A small-molecule ligand and the protein it binds are described below.
Small molecule (SMILES): O=C(O)C(=O)/C=C/C=C/O

Binding-site contacts:
Ligand atom CAF contacts residue PHE490 of chain 1.A at 3.6 Å (hydrophobic).
Ligand atom OAJ contacts residue GLU288 of chain 1.A at 3.5 Å (salt-bridge).
Ligand atom CAA contacts residue PHE490 of chain 1.A at 4.1 Å (hydrophobic).
Ligand atom CAE contacts residue LEU194 of chain 1.A at 4.1 Å (hydrophobic).
Ligand atom OAB contacts residue TYR482 of chain 1.A at 2.8 Å (h-bond).
Ligand atom CAC contacts residue TYR482 of chain 1.A at 4.2 Å (hydrophobic).
Ligand atom CAA contacts residue TYR482 of chain 1.A at 3.8 Å (hydrophobic).
Ligand atom CAC contacts residue LEU194 of chain 1.A at 3.9 Å (hydrophobic).
Ligand atom CAF contacts residue CYS322 of chain 1.A at 3.6 Å (hydrophobic).
Ligand atom OAJ contacts residue LEU194 of chain 1.A at 3.3 Å.
Ligand atom CAG contacts residue VAL321 of chain 1.A at 4.0 Å (hydrophobic).
Ligand atom OAI contacts residue CYS322 of chain 1.A at 2.7 Å (h-bond).
Ligand atom OAD contacts residue TRP197 of chain 1.A at 3.5 Å.
Ligand atom OAJ contacts residue PHE490 of chain 1.A at 3.3 Å.
Ligand atom CAH contacts residue LEU194 of chain 1.A at 3.8 Å (hydrophobic).
Ligand atom OAB contacts residue LEU193 of chain 1.A at 4.0 Å.
Ligand atom CAA contacts residue LEU193 of chain 1.A at 3.9 Å (hydrophobic).
Ligand atom OAD contacts residue ARG484 of chain 1.A at 2.9 Å (salt-bridge).
Ligand atom CAA contacts residue ARG484 of chain 1.A at 3.4 Å.
Ligand atom CAG contacts residue LEU190 of chain 1.A at 3.8 Å (hydrophobic).
Ligand atom CAG contacts residue LEU194 of chain 1.A at 4.2 Å (hydrophobic).
Ligand atom OAI contacts residue ASP189 of chain 1.A at 2.3 Å (salt-bridge).
Ligand atom CAG contacts residue CYS322 of chain 1.A at 2.8 Å (hydrophobic).
Ligand atom CAC contacts residue PHE490 of chain 1.A at 3.5 Å (hydrophobic).
Ligand atom CAC contacts residue LEU193 of chain 1.A at 4.1 Å (hydrophobic).
Ligand atom CAF contacts residue LEU194 of chain 1.A at 3.7 Å (hydrophobic).
Ligand atom CAE contacts residue TYR482 of chain 1.A at 3.5 Å (hydrophobic).
Ligand atom CAA contacts residue ARG140 of chain 1.A at 3.5 Å.
Ligand atom OAI contacts residue LEU190 of chain 1.A at 4.3 Å.
Ligand atom CAH contacts residue CYS322 of chain 1.A at 2.3 Å (hydrophobic).
Ligand atom CAG contacts residue LEU323 of chain 1.A at 4.1 Å (hydrophobic).
Ligand atom CAH contacts residue VAL321 of chain 1.A at 4.2 Å (hydrophobic).
Ligand atom OAJ contacts residue TRP197 of chain 1.A at 3.5 Å.
Ligand atom OAD contacts residue ARG140 of chain 1.A at 2.8 Å (salt-bridge).
Ligand atom OAI contacts residue LEU194 of chain 1.A at 4.3 Å.
Ligand atom CAH contacts residue ASP189 of chain 1.A at 3.3 Å.
Ligand atom OAB contacts residue ARG484 of chain 1.A at 3.0 Å (salt-bridge).
Ligand atom OAI contacts residue VAL321 of chain 1.A at 3.3 Å.
Ligand atom CAE contacts residue PHE490 of chain 1.A at 3.4 Å (hydrophobic).
Ligand atom OAB contacts residue ARG140 of chain 1.A at 2.9 Å (salt-bridge).

Sequence of chain 1.A:
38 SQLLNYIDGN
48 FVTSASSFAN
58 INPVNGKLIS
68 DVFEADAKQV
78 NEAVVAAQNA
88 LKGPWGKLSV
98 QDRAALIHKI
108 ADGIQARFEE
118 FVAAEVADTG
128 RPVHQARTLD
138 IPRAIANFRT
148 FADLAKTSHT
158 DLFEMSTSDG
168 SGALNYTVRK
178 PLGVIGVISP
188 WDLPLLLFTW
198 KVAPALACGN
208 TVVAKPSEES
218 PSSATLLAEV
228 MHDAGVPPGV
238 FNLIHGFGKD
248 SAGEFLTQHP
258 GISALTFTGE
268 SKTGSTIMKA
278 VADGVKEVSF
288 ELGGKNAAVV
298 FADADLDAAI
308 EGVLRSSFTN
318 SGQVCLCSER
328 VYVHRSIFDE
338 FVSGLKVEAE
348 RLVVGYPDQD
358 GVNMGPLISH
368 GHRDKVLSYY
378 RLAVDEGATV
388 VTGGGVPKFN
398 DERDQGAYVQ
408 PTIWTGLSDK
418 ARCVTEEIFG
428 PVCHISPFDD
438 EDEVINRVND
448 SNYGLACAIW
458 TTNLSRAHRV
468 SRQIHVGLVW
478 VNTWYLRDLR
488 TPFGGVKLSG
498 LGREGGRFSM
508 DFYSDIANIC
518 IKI